The protein below binds the small molecule below.
Small molecule (SMILES): CC(=O)N[C@@H]1[C@@H](O)[C@H](O)[C@@H](CO)O[C@H]1O

Sequence of chain 1.A:
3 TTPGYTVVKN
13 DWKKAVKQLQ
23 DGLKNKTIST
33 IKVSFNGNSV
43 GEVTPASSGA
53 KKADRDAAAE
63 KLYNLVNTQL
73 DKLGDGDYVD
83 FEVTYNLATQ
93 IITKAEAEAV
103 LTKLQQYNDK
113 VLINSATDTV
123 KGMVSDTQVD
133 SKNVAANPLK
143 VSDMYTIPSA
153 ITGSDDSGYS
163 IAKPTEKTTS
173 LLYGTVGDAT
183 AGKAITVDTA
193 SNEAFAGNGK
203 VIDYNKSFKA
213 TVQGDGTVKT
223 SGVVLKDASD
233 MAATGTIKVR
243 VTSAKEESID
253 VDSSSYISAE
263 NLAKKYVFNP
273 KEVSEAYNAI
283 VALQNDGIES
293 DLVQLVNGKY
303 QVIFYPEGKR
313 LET

Binding-site contacts:
Ligand atom O1 contacts residue LEU21 of chain 1.A at 3.1 Å.
Ligand atom C1 contacts residue LEU21 of chain 1.A at 4.4 Å (hydrophobic).
Ligand atom C3 contacts residue ILE239 of chain 1.A at 4.5 Å (hydrophobic).
Ligand atom C6 contacts residue THR29 of chain 1.A at 3.6 Å.
Ligand atom N2 contacts residue GLN20 of chain 1.A at 3.9 Å.
Ligand atom O7 contacts residue TYR7 of chain 1.A at 3.5 Å.
Ligand atom O1 contacts residue GLN20 of chain 1.A at 4.2 Å.
Ligand atom O5 contacts residue ILE30 of chain 1.A at 4.5 Å.
Ligand atom C4 contacts residue ILE239 of chain 1.A at 4.4 Å (hydrophobic).
Ligand atom C6 contacts residue LEU89 of chain 1.A at 4.2 Å (hydrophobic).
Ligand atom O6 contacts residue THR29 of chain 1.A at 3.8 Å.
Ligand atom C1 contacts residue GLN20 of chain 1.A at 4.4 Å.
Ligand atom C8 contacts residue GLN20 of chain 1.A at 4.3 Å.
Ligand atom C7 contacts residue TYR7 of chain 1.A at 4.4 Å (hydrophobic).
Ligand atom O4 contacts residue MET233 of chain 1.A at 3.0 Å.
Ligand atom O6 contacts residue LEU89 of chain 1.A at 3.6 Å.
Ligand atom C4 contacts residue MET233 of chain 1.A at 4.2 Å (hydrophobic).
Ligand atom O3 contacts residue ILE239 of chain 1.A at 3.7 Å.
Ligand atom O3 contacts residue MET233 of chain 1.A at 4.1 Å.